The small molecule below binds the protein below.
Small molecule (SMILES): CC(=O)N[C@@H]1[C@@H](O)[C@H](O)[C@@H](CO)O[C@H]1O

Binding-site contacts:
Ligand atom N2 contacts residue THR326 of chain 1.B at 4.4 Å.
Ligand atom O7 contacts residue LEU132 of chain 1.B at 3.9 Å.
Ligand atom C5 contacts residue ASN135 of chain 1.B at 3.5 Å.
Ligand atom C8 contacts residue THR322 of chain 1.B at 4.3 Å.
Ligand atom N2 contacts residue ASN135 of chain 1.B at 3.3 Å (h-bond).
Ligand atom C4 contacts residue ASN135 of chain 1.B at 4.2 Å.
Ligand atom C8 contacts residue LEU132 of chain 1.B at 4.0 Å (hydrophobic).
Ligand atom O7 contacts residue ASN135 of chain 1.B at 3.5 Å (h-bond).
Ligand atom C3 contacts residue ASN135 of chain 1.B at 3.9 Å.
Ligand atom C8 contacts residue THR326 of chain 1.B at 3.7 Å.
Ligand atom C7 contacts residue ASN135 of chain 1.B at 3.6 Å.
Ligand atom C8 contacts residue GLU323 of chain 1.B at 4.2 Å.
Ligand atom O6 contacts residue ASN135 of chain 1.B at 4.1 Å.
Ligand atom O5 contacts residue ASN135 of chain 1.B at 2.2 Å (h-bond).
Ligand atom C7 contacts residue THR326 of chain 1.B at 4.2 Å.
Ligand atom C1 contacts residue ASN135 of chain 1.B at 1.4 Å.
Ligand atom C7 contacts residue LEU132 of chain 1.B at 4.3 Å (hydrophobic).
Ligand atom C2 contacts residue ASN135 of chain 1.B at 2.7 Å.

Sequence of chain 1.B:
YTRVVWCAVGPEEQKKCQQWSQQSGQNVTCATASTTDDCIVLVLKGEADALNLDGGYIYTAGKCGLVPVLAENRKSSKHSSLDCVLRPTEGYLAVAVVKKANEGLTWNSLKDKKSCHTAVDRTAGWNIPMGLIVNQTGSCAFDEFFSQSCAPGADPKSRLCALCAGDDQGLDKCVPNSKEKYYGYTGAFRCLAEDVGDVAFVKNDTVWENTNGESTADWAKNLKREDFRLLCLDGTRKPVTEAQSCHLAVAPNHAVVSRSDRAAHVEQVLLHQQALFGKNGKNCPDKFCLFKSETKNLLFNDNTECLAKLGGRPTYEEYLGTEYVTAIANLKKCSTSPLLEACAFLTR